Binding-site contacts:
Ligand atom C6 contacts residue GLY249 of chain 1.A at 3.8 Å.
Ligand atom C5 contacts residue PHE183 of chain 1.A at 3.9 Å (hydrophobic).
Ligand atom C8 contacts residue PHE299 of chain 1.A at 3.8 Å (hydrophobic).
Ligand atom C6 contacts residue E5X1 of chain 1.D at 0.1 Å.
Ligand atom O2 contacts residue SER96 of chain 1.A at 2.5 Å (h-bond).
Ligand atom C7 contacts residue LEU99 of chain 1.A at 4.0 Å (hydrophobic).
Ligand atom O2 contacts residue SER245 of chain 1.A at 2.8 Å (h-bond).
Ligand atom C4 contacts residue GLY249 of chain 1.A at 4.0 Å.
Ligand atom C8 contacts residue E5X1 of chain 1.D at 0.1 Å.
Ligand atom C2 contacts residue E5X1 of chain 1.D at 0.1 Å.
Ligand atom C7 contacts residue ARG93 of chain 1.A at 4.0 Å.
Ligand atom C4 contacts residue PHE183 of chain 1.A at 4.2 Å (hydrophobic).
Ligand atom O1 contacts residue SER96 of chain 1.A at 3.9 Å.
Ligand atom C5 contacts residue E5X1 of chain 1.D at 0.1 Å.
Ligand atom O1 contacts residue ARG93 of chain 1.A at 3.0 Å (salt-bridge).
Ligand atom C5 contacts residue GLY249 of chain 1.A at 3.7 Å.
Ligand atom C7 contacts residue SER96 of chain 1.A at 3.5 Å.
Ligand atom C7 contacts residue E5X1 of chain 1.D at 0.1 Å.
Ligand atom C6 contacts residue LEU99 of chain 1.A at 3.6 Å (hydrophobic).
Ligand atom C8 contacts residue HEM1 of chain 1.B at 3.9 Å.
Ligand atom C5 contacts residue LEU99 of chain 1.A at 3.8 Å (hydrophobic).
Ligand atom C1 contacts residue E5X1 of chain 1.D at 0.1 Å.
Ligand atom C4 contacts residue LEU99 of chain 1.A at 4.0 Å (hydrophobic).
Ligand atom C7 contacts residue SER245 of chain 1.A at 3.6 Å.
Ligand atom C2 contacts residue LEU99 of chain 1.A at 3.6 Å (hydrophobic).
Ligand atom C3 contacts residue E5X1 of chain 1.D at 0.1 Å.
Ligand atom O2 contacts residue E5X1 of chain 1.D at 0.1 Å (h-bond).
Ligand atom O2 contacts residue ILE98 of chain 1.A at 4.0 Å.
Ligand atom C8 contacts residue PHE183 of chain 1.A at 3.5 Å (hydrophobic).
Ligand atom C6 contacts residue SER248 of chain 1.A at 3.9 Å.
Ligand atom O1 contacts residue SER248 of chain 1.A at 3.4 Å.
Ligand atom C8 contacts residue GLU253 of chain 1.A at 3.7 Å.
Ligand atom C2 contacts residue HEM1 of chain 1.B at 3.5 Å.
Ligand atom C3 contacts residue HEM1 of chain 1.B at 3.3 Å.
Ligand atom O1 contacts residue E5X1 of chain 1.D at 0.1 Å (h-bond).
Ligand atom C3 contacts residue LEU99 of chain 1.A at 3.8 Å (hydrophobic).
Ligand atom O1 contacts residue SER245 of chain 1.A at 3.4 Å.
Ligand atom C1 contacts residue LEU99 of chain 1.A at 3.5 Å (hydrophobic).
Ligand atom C4 contacts residue E5X1 of chain 1.D at 0.1 Å.
Ligand atom O2 contacts residue LEU99 of chain 1.A at 3.5 Å.

Sequence of chain 1.A:
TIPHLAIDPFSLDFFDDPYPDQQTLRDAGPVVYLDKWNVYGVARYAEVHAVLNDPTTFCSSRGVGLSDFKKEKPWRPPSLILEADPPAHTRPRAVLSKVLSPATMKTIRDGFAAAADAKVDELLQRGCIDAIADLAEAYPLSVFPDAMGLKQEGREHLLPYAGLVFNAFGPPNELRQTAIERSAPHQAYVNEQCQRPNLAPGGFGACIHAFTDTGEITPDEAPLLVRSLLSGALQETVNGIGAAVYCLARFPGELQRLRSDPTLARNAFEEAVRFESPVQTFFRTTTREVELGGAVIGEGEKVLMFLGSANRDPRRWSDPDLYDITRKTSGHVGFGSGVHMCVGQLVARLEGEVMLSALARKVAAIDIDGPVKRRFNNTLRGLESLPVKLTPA

The small molecule below binds the protein below.
Small molecule (SMILES): Cc1ccc(C(=O)O)cc1